Sequence of chain 5.C:
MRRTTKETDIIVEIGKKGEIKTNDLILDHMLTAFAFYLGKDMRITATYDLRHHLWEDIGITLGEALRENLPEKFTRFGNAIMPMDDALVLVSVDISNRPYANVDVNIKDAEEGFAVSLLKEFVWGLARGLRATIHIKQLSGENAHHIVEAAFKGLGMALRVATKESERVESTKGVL

This protein binds this small molecule.
Small molecule (SMILES): O=P(O)(O)C[C@H](O)Cn1cncn1

Sequence of chain 2.C:
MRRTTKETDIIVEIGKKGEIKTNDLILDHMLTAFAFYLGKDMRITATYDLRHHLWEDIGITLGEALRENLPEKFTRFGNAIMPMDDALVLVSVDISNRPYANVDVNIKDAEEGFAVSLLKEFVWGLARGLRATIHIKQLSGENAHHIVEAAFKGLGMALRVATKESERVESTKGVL

Binding-site contacts:
Ligand atom O13 contacts residue HIS29 of chain 7.B at 3.0 Å (h-bond).
Ligand atom C7 contacts residue GLU149 of chain 7.B at 3.1 Å.
Ligand atom O11 contacts residue LYS173 of chain 5.C at 2.7 Å (salt-bridge).
Ligand atom N4 contacts residue HIS146 of chain 7.B at 3.4 Å (h-bond).
Ligand atom O12 contacts residue SER171 of chain 5.C at 2.6 Å (h-bond).
Ligand atom C3 contacts residue MN1 of chain 5.K at 3.2 Å.
Ligand atom N1 contacts residue HIS145 of chain 7.B at 3.2 Å (h-bond).
Ligand atom C6 contacts residue GLU7 of chain 2.C at 3.6 Å.
Ligand atom N2 contacts residue MET84 of chain 7.B at 3.3 Å.
Ligand atom C5 contacts residue HIS145 of chain 7.B at 3.2 Å.
Ligand atom O12 contacts residue ARG76 of chain 5.C at 2.7 Å (salt-bridge).
Ligand atom O10 contacts residue LYS153 of chain 7.B at 2.7 Å (salt-bridge).
Ligand atom C5 contacts residue HIS52 of chain 2.C at 3.2 Å.
Ligand atom C7 contacts residue GLU7 of chain 2.C at 3.5 Å.
Ligand atom N1 contacts residue HIS53 of chain 2.C at 3.1 Å (h-bond).
Ligand atom O10 contacts residue ARG98 of chain 5.C at 3.1 Å (salt-bridge).
Ligand atom C3 contacts residue MET84 of chain 7.B at 3.5 Å (hydrophobic).
Ligand atom O13 contacts residue HIS53 of chain 2.C at 3.3 Å (h-bond).
Ligand atom O11 contacts residue ARG98 of chain 5.C at 2.8 Å (salt-bridge).
Ligand atom N4 contacts residue GLU56 of chain 2.C at 3.0 Å (salt-bridge).
Ligand atom N4 contacts residue HIS52 of chain 2.C at 3.0 Å (h-bond).
Ligand atom O10 contacts residue ARG76 of chain 5.C at 3.0 Å (salt-bridge).
Ligand atom C8 contacts residue GLU149 of chain 7.B at 3.7 Å.
Ligand atom N2 contacts residue MN1 of chain 5.J at 3.3 Å.
Ligand atom C8 contacts residue GLU7 of chain 2.C at 3.6 Å.
Ligand atom O13 contacts residue GLU149 of chain 7.B at 2.8 Å (salt-bridge).
Ligand atom N1 contacts residue GLU149 of chain 7.B at 3.3 Å (salt-bridge).
Ligand atom C6 contacts residue MN1 of chain 5.J at 3.6 Å.
Ligand atom N1 contacts residue MET84 of chain 7.B at 3.3 Å.
Ligand atom C5 contacts residue MET84 of chain 7.B at 3.4 Å (hydrophobic).
Ligand atom O13 contacts residue MN1 of chain 5.J at 2.2 Å.
Ligand atom C5 contacts residue MN1 of chain 5.K at 3.3 Å.
Ligand atom C5 contacts residue MN1 of chain 5.J at 3.2 Å.
Ligand atom C3 contacts residue GLU56 of chain 2.C at 3.4 Å.
Ligand atom C7 contacts residue MN1 of chain 5.J at 3.3 Å.
Ligand atom N4 contacts residue MN1 of chain 5.K at 2.3 Å.
Ligand atom N4 contacts residue MET84 of chain 7.B at 3.5 Å.
Ligand atom O13 contacts residue GLU7 of chain 2.C at 2.9 Å (salt-bridge).
Ligand atom N1 contacts residue MN1 of chain 5.J at 2.3 Å.
Ligand atom P9 contacts residue ARG76 of chain 5.C at 3.7 Å.

Sequence of chain 7.B:
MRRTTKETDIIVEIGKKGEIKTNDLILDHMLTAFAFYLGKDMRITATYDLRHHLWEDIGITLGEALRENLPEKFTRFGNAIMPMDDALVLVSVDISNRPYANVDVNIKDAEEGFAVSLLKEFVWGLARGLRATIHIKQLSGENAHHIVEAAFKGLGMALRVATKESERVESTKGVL